Binding-site contacts:
Ligand atom C1 contacts residue THR343 of chain 1.B at 4.2 Å.
Ligand atom O6 contacts residue MET354 of chain 1.B at 4.4 Å.
Ligand atom C2 contacts residue ASN341 of chain 1.B at 2.5 Å.
Ligand atom C7 contacts residue ASN341 of chain 1.B at 3.9 Å.
Ligand atom O5 contacts residue ASN341 of chain 1.B at 2.4 Å (h-bond).
Ligand atom C1 contacts residue ASN341 of chain 1.B at 1.4 Å.
Ligand atom C8 contacts residue GLN339 of chain 1.B at 3.2 Å.
Ligand atom C7 contacts residue THR359 of chain 1.B at 4.2 Å.
Ligand atom C6 contacts residue VAL345 of chain 1.B at 3.5 Å (hydrophobic).
Ligand atom O7 contacts residue THR359 of chain 1.B at 3.9 Å.
Ligand atom N2 contacts residue THR359 of chain 1.B at 4.1 Å.
Ligand atom C3 contacts residue ASN341 of chain 1.B at 3.8 Å.
Ligand atom O5 contacts residue THR343 of chain 1.B at 4.2 Å.
Ligand atom C1 contacts residue THR359 of chain 1.B at 3.9 Å.
Ligand atom C4 contacts residue ASN341 of chain 1.B at 4.2 Å.
Ligand atom O5 contacts residue THR359 of chain 1.B at 4.5 Å.
Ligand atom N2 contacts residue GLN339 of chain 1.B at 4.5 Å.
Ligand atom O7 contacts residue ASN341 of chain 1.B at 4.5 Å.
Ligand atom C2 contacts residue THR359 of chain 1.B at 4.0 Å.
Ligand atom C6 contacts residue THR343 of chain 1.B at 4.4 Å.
Ligand atom C5 contacts residue THR343 of chain 1.B at 4.3 Å.
Ligand atom C5 contacts residue ASN341 of chain 1.B at 3.7 Å.
Ligand atom N2 contacts residue ASN341 of chain 1.B at 2.9 Å (h-bond).
Ligand atom O6 contacts residue VAL345 of chain 1.B at 3.3 Å.
Ligand atom C7 contacts residue GLN339 of chain 1.B at 4.0 Å.

A small-molecule ligand and the protein it binds are described below.
Small molecule (SMILES): CC(=O)N[C@@H]1[C@@H](O)[C@H](O)[C@@H](CO)O[C@H]1O

Sequence of chain 1.B:
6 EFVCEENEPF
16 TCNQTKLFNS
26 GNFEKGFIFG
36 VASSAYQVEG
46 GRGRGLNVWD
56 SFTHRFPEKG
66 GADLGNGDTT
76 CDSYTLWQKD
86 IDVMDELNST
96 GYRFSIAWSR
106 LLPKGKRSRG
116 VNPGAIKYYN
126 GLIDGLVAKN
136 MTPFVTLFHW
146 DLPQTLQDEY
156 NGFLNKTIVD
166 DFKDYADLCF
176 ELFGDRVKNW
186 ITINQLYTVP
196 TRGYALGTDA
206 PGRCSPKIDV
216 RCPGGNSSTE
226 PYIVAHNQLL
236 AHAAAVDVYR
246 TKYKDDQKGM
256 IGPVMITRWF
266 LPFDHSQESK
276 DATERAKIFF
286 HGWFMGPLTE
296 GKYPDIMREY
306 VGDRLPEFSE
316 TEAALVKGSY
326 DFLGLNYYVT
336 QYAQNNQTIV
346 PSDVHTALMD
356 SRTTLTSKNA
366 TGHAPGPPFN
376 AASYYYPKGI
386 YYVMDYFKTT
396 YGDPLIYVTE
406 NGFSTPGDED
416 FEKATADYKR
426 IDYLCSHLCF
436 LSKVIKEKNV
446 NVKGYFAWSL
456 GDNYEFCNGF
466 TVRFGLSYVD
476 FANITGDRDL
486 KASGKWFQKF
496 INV